Binding-site contacts:
Ligand atom C4 contacts residue ASN1121 of chain 1.C at 4.4 Å.
Ligand atom C3 contacts residue ASN1121 of chain 1.C at 3.6 Å.
Ligand atom C8 contacts residue ILE1119 of chain 1.C at 3.9 Å (hydrophobic).
Ligand atom O7 contacts residue ASN1121 of chain 1.C at 4.1 Å.
Ligand atom C2 contacts residue ASN1121 of chain 1.C at 2.6 Å.
Ligand atom N2 contacts residue ASN1121 of chain 1.C at 2.0 Å (h-bond).
Ligand atom C1 contacts residue ASN1121 of chain 1.C at 1.5 Å.
Ligand atom C5 contacts residue ASN1121 of chain 1.C at 3.9 Å.
Ligand atom C8 contacts residue ASN1121 of chain 1.C at 3.4 Å.
Ligand atom C7 contacts residue ASN1121 of chain 1.C at 3.1 Å.
Ligand atom O5 contacts residue ASN1121 of chain 1.C at 2.5 Å (h-bond).

This small molecule binds to this protein.
Small molecule (SMILES): CC(=O)N[C@H]1[C@H](O[C@H]2[C@H](O)[C@@H](NC(C)=O)CO[C@@H]2CO)O[C@H](CO)[C@@H](O)[C@@H]1O

Sequence of chain 1.C:
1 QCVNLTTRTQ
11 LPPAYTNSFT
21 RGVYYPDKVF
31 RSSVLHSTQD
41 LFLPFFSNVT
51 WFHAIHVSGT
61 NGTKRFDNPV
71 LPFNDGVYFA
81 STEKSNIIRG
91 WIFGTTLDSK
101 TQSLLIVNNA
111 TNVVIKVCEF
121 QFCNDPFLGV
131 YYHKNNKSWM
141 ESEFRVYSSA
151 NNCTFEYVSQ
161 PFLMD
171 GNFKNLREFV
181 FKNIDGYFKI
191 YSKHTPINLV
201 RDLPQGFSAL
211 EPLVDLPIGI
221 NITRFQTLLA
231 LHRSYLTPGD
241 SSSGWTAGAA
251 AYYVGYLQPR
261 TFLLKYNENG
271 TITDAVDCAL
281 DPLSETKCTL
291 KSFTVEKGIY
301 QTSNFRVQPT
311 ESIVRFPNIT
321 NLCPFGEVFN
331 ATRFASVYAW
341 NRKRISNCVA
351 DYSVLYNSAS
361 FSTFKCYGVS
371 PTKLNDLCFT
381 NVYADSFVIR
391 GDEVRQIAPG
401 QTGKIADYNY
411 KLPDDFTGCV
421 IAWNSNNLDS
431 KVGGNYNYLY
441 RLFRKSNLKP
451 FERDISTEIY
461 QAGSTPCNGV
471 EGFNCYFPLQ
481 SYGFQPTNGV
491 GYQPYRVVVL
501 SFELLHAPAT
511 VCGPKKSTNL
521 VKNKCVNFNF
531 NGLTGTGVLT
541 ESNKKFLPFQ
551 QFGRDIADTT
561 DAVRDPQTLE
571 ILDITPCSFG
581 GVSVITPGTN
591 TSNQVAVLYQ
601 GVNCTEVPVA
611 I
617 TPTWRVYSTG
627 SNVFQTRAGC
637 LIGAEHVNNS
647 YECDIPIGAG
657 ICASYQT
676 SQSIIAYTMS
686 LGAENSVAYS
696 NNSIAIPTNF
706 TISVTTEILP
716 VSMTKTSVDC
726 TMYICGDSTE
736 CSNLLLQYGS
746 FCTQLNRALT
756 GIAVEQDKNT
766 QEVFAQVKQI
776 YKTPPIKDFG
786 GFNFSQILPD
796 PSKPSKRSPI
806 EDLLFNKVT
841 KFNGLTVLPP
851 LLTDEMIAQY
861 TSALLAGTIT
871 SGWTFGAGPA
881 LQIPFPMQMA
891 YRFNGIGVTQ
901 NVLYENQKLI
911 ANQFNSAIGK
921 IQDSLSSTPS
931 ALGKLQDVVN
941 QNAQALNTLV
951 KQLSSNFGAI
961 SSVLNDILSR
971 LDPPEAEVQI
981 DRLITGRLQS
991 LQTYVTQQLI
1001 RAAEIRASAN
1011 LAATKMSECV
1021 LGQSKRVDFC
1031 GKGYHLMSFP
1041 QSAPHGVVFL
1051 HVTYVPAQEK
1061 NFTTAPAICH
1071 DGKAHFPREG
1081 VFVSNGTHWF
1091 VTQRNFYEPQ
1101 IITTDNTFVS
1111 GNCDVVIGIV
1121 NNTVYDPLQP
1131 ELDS